Binding-site contacts:
Ligand atom C4 contacts residue ASN13 of chain 1.C at 4.3 Å.
Ligand atom C2 contacts residue ASN13 of chain 1.C at 2.5 Å.
Ligand atom C7 contacts residue ASN13 of chain 1.C at 4.0 Å.
Ligand atom C1 contacts residue ASN13 of chain 1.C at 1.4 Å.
Ligand atom N2 contacts residue ASN13 of chain 1.C at 2.9 Å (h-bond).
Ligand atom C3 contacts residue ASN13 of chain 1.C at 3.8 Å.
Ligand atom O5 contacts residue ASN13 of chain 1.C at 2.4 Å (h-bond).
Ligand atom C5 contacts residue ASN13 of chain 1.C at 3.7 Å.

This protein binds this small molecule.
Small molecule (SMILES): CC(=O)N[C@@H]1[C@@H](O)[C@H](O)[C@@H](CO)O[C@H]1O

Sequence of chain 1.C:
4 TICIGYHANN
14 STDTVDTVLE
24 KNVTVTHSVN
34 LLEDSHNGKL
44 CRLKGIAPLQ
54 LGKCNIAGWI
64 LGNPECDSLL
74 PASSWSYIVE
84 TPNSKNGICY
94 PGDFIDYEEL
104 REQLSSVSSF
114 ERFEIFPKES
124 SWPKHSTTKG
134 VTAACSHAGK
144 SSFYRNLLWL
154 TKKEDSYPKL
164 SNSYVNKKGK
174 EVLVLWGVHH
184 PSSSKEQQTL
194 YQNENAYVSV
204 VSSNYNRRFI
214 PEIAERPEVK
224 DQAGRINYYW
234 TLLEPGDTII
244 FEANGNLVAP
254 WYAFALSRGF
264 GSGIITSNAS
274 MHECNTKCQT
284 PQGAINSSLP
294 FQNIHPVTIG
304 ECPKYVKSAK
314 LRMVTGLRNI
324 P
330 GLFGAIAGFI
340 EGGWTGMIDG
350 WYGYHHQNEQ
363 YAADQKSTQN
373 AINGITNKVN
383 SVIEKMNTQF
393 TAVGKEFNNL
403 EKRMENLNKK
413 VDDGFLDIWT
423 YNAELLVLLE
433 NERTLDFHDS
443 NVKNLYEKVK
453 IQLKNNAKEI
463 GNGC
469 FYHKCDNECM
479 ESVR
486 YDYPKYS